Sequence of chain 1.C:
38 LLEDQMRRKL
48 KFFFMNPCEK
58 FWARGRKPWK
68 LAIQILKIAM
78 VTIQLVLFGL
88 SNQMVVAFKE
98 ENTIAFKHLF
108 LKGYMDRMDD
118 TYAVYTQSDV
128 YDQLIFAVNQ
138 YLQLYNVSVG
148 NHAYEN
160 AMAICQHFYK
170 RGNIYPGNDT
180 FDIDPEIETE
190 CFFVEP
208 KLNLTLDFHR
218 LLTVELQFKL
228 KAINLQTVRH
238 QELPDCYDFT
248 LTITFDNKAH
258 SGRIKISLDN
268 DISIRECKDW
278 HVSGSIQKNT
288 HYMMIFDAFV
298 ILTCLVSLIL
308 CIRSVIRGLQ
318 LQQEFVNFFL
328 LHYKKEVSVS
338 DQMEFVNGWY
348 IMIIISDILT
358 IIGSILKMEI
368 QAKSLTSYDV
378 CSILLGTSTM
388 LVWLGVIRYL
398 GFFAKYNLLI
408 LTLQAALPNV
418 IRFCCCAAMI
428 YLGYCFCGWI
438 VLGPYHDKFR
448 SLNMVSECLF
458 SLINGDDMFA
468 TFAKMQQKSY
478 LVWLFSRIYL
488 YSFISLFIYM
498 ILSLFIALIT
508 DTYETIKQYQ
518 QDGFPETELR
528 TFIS

Sequence of chain 1.B:
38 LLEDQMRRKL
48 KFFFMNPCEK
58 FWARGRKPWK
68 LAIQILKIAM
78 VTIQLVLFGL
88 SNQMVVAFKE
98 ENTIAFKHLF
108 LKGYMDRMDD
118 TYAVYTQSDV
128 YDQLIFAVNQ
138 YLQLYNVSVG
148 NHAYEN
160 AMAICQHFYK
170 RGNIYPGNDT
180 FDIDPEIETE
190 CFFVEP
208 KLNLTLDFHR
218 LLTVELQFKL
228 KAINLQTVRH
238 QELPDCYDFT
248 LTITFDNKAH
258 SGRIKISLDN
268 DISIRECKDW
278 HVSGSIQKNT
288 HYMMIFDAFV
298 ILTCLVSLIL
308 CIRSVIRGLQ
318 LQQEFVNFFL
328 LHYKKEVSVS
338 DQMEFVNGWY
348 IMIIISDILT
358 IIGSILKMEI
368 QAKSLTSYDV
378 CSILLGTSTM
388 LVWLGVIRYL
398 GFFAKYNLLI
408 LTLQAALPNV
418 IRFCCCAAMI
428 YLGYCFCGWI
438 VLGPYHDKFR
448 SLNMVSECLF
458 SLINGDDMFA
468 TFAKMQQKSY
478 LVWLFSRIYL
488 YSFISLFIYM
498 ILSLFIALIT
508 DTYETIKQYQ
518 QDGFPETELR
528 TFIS

A small-molecule ligand and the protein it binds are described below.
Small molecule (SMILES): CC(=O)N[C@@H]1[C@@H](O)[C@H](O)[C@@H](CO)O[C@H]1O

Binding-site contacts:
Ligand atom N2 contacts residue ASN177 of chain 1.C at 2.8 Å (h-bond).
Ligand atom C4 contacts residue ASN177 of chain 1.C at 4.3 Å.
Ligand atom O5 contacts residue ASN177 of chain 1.C at 2.4 Å (h-bond).
Ligand atom C8 contacts residue ASN153 of chain 1.B at 4.4 Å.
Ligand atom O7 contacts residue ASN177 of chain 1.C at 3.1 Å (h-bond).
Ligand atom C8 contacts residue ASN177 of chain 1.C at 3.7 Å.
Ligand atom C7 contacts residue ASN177 of chain 1.C at 2.9 Å.
Ligand atom C3 contacts residue ASN177 of chain 1.C at 3.9 Å.
Ligand atom C1 contacts residue ASN177 of chain 1.C at 1.5 Å.
Ligand atom C8 contacts residue GLY176 of chain 1.C at 4.2 Å.
Ligand atom C5 contacts residue ASN177 of chain 1.C at 3.7 Å.
Ligand atom C2 contacts residue ASN177 of chain 1.C at 2.6 Å.